Binding-site contacts:
Ligand atom C7 contacts residue ASN32 of chain 1.A at 3.2 Å.
Ligand atom C2 contacts residue ASN32 of chain 1.A at 2.1 Å.
Ligand atom O6 contacts residue ASN32 of chain 1.A at 4.3 Å.
Ligand atom C1 contacts residue ASN32 of chain 1.A at 1.5 Å.
Ligand atom C5 contacts residue ASN32 of chain 1.A at 3.6 Å.
Ligand atom O6 contacts residue THR34 of chain 1.A at 4.4 Å.
Ligand atom O5 contacts residue ASN32 of chain 1.A at 2.3 Å (h-bond).
Ligand atom C8 contacts residue ASN32 of chain 1.A at 4.0 Å.
Ligand atom O6 contacts residue THR315 of chain 1.A at 4.1 Å.
Ligand atom N2 contacts residue ASN32 of chain 1.A at 2.8 Å (h-bond).
Ligand atom O7 contacts residue ASN32 of chain 1.A at 3.6 Å.
Ligand atom C3 contacts residue ASN32 of chain 1.A at 3.6 Å.
Ligand atom O6 contacts residue LEU51 of chain 1.B at 4.2 Å.
Ligand atom O5 contacts residue THR315 of chain 1.A at 4.2 Å.
Ligand atom C4 contacts residue ASN32 of chain 1.A at 4.0 Å.
Ligand atom O5 contacts residue ALA33 of chain 1.A at 4.4 Å.

Sequence of chain 1.B:
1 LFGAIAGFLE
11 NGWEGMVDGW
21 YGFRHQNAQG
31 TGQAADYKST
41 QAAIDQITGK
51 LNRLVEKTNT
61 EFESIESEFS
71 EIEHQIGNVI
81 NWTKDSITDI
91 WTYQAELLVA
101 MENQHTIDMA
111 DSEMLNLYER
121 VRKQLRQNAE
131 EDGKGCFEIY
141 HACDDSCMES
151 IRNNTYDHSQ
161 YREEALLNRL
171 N

This protein binds this small molecule.
Small molecule (SMILES): CC(=O)N[C@@H]1[C@@H](O)[C@H](O)[C@@H](CO)O[C@H]1O

Sequence of chain 1.A:
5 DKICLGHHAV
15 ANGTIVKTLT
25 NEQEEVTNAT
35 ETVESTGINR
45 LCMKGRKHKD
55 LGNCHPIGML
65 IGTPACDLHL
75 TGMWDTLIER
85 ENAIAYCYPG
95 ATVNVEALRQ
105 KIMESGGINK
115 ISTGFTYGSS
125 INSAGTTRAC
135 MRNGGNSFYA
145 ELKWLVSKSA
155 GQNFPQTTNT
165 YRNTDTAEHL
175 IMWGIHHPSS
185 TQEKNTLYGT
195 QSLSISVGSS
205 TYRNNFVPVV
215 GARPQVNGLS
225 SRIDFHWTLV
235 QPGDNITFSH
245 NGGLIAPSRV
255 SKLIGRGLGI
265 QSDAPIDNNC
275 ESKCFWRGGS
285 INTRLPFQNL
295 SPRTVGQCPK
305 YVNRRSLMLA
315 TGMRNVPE